A small-molecule ligand and the protein it binds are described below.
Small molecule (SMILES): CC(=O)N[C@H]1[C@H](O[C@H]2[C@H](O)[C@@H](NC(C)=O)CO[C@@H]2CO)O[C@H](CO)[C@@H](O)[C@@H]1O

Sequence of chain 1.B:
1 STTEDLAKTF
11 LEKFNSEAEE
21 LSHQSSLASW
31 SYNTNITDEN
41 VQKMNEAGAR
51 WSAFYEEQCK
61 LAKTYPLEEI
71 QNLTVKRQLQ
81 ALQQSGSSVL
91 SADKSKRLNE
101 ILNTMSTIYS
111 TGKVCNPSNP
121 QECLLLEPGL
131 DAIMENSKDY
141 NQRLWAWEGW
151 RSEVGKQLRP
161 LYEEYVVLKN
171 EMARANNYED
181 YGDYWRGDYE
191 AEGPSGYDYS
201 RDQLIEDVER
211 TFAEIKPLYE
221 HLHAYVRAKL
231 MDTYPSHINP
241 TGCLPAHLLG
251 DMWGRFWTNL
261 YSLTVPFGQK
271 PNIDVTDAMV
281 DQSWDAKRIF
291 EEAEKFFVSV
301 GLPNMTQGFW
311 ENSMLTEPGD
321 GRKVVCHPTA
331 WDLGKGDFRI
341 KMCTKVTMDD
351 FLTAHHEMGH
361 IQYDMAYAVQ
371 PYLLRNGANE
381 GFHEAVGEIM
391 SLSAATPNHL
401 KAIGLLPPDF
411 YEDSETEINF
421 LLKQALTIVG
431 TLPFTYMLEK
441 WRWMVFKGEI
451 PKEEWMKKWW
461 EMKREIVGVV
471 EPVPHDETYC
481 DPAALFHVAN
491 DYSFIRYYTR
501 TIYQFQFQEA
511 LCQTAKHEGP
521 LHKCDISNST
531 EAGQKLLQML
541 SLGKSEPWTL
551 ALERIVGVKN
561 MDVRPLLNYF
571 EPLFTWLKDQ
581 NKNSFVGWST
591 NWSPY

Binding-site contacts:
Ligand atom C3 contacts residue ASN72 of chain 1.B at 3.8 Å.
Ligand atom O6 contacts residue LYS8 of chain 1.B at 3.7 Å.
Ligand atom O6 contacts residue VAL75 of chain 1.B at 3.8 Å.
Ligand atom O7 contacts residue ASN72 of chain 1.B at 3.8 Å.
Ligand atom O7 contacts residue THR74 of chain 1.B at 3.0 Å (h-bond).
Ligand atom C5 contacts residue ASN72 of chain 1.B at 3.6 Å.
Ligand atom C7 contacts residue ASN72 of chain 1.B at 3.4 Å.
Ligand atom C8 contacts residue ASN72 of chain 1.B at 3.7 Å.
Ligand atom C2 contacts residue ASN72 of chain 1.B at 2.5 Å.
Ligand atom C1 contacts residue ASN72 of chain 1.B at 1.4 Å.
Ligand atom C5 contacts residue LYS8 of chain 1.B at 4.1 Å.
Ligand atom C4 contacts residue ASN72 of chain 1.B at 4.2 Å.
Ligand atom C8 contacts residue LEU73 of chain 1.B at 3.8 Å (hydrophobic).
Ligand atom O5 contacts residue ASN72 of chain 1.B at 2.2 Å (h-bond).
Ligand atom C1 contacts residue VAL75 of chain 1.B at 4.5 Å (hydrophobic).
Ligand atom C1 contacts residue LYS8 of chain 1.B at 3.8 Å.
Ligand atom O5 contacts residue VAL75 of chain 1.B at 4.1 Å.
Ligand atom N2 contacts residue ASN72 of chain 1.B at 3.0 Å (h-bond).
Ligand atom C6 contacts residue LYS8 of chain 1.B at 3.9 Å.
Ligand atom C7 contacts residue THR74 of chain 1.B at 3.9 Å.
Ligand atom O5 contacts residue LYS8 of chain 1.B at 3.0 Å (salt-bridge).